Binding-site contacts:
Ligand atom O3 contacts residue SER101 of chain 1.K at 3.9 Å.
Ligand atom O3 contacts residue SER105 of chain 1.K at 3.9 Å.
Ligand atom O2 contacts residue ALA31 of chain 1.K at 2.1 Å (h-bond).
Ligand atom C6 contacts residue ASP106 of chain 1.K at 3.4 Å.
Ligand atom O6 contacts residue ASP106 of chain 1.K at 4.2 Å.
Ligand atom C2 contacts residue ALA31 of chain 1.K at 3.2 Å (hydrophobic).
Ligand atom C6 contacts residue SER105 of chain 1.K at 3.8 Å.
Ligand atom C1 contacts residue ASP106 of chain 1.K at 3.0 Å.
Ligand atom C3 contacts residue LEU104 of chain 1.K at 4.0 Å (hydrophobic).
Ligand atom O5 contacts residue LEU104 of chain 1.K at 3.5 Å (h-bond).
Ligand atom O2 contacts residue THR33 of chain 1.K at 4.0 Å.
Ligand atom O4 contacts residue LYS99 of chain 1.K at 4.0 Å.
Ligand atom C4 contacts residue MAN7 of chain 1.JA at 3.1 Å.
Ligand atom C2 contacts residue MAN7 of chain 1.JA at 2.2 Å.
Ligand atom C5 contacts residue LEU104 of chain 1.K at 4.0 Å (hydrophobic).
Ligand atom O5 contacts residue MAN7 of chain 1.JA at 2.7 Å (h-bond).
Ligand atom O4 contacts residue ASP108 of chain 1.K at 3.2 Å (salt-bridge).
Ligand atom O2 contacts residue MAN7 of chain 1.JA at 3.6 Å (h-bond).
Ligand atom C5 contacts residue SER105 of chain 1.K at 3.3 Å.
Ligand atom O4 contacts residue ASN107 of chain 1.K at 4.1 Å.
Ligand atom C3 contacts residue MAN7 of chain 1.JA at 2.4 Å.
Ligand atom C5 contacts residue MAN7 of chain 1.JA at 2.8 Å.
Ligand atom C4 contacts residue SER105 of chain 1.K at 3.5 Å.
Ligand atom O3 contacts residue GLY100 of chain 1.K at 3.1 Å.
Ligand atom O5 contacts residue SER105 of chain 1.K at 3.4 Å.
Ligand atom C1 contacts residue SER105 of chain 1.K at 3.5 Å.
Ligand atom O4 contacts residue MAN7 of chain 1.JA at 4.1 Å.
Ligand atom C6 contacts residue ASN107 of chain 1.K at 4.0 Å.
Ligand atom O5 contacts residue ASP106 of chain 1.K at 3.1 Å (salt-bridge).
Ligand atom C6 contacts residue LEU104 of chain 1.K at 3.1 Å (hydrophobic).
Ligand atom O3 contacts residue LEU104 of chain 1.K at 3.7 Å.
Ligand atom O4 contacts residue SER105 of chain 1.K at 2.8 Å (h-bond).
Ligand atom O6 contacts residue GLY92 of chain 1.O at 4.1 Å.
Ligand atom C5 contacts residue ASP106 of chain 1.K at 3.5 Å.
Ligand atom O3 contacts residue MAN7 of chain 1.JA at 3.8 Å.
Ligand atom C6 contacts residue MAN7 of chain 1.JA at 4.2 Å.
Ligand atom C1 contacts residue ALA31 of chain 1.K at 3.9 Å (hydrophobic).
Ligand atom O2 contacts residue HIS32 of chain 1.K at 3.2 Å.
Ligand atom C3 contacts residue SER105 of chain 1.K at 3.7 Å.
Ligand atom C1 contacts residue MAN7 of chain 1.JA at 2.0 Å.

Sequence of chain 1.K:
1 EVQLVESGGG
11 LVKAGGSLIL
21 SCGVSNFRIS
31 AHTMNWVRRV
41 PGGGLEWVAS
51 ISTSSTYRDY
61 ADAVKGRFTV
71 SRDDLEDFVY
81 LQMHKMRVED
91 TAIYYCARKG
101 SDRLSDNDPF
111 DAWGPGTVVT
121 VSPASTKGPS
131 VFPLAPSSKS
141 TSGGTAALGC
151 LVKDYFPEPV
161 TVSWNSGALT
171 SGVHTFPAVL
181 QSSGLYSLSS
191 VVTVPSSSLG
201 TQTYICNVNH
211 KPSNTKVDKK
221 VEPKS

The small molecule below binds the protein below.
Small molecule (SMILES): OC[C@H]1O[C@@H](O[C@@H]2CO[C@H](CO)[C@@H](O)[C@@H]2O)[C@@H](O)[C@@H](O)[C@@H]1O

Sequence of chain 1.O:
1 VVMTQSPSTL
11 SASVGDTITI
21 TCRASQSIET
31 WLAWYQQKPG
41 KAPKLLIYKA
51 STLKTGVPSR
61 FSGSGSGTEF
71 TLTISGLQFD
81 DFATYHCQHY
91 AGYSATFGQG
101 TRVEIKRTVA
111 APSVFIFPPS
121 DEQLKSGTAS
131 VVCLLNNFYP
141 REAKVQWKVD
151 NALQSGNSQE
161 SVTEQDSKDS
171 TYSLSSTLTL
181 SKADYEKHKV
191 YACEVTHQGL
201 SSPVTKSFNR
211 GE